Sequence of chain 1.B:
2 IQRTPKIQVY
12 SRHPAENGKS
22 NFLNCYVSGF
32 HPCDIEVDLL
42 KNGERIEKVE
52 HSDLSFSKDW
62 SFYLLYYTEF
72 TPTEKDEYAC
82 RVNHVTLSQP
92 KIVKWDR

Binding-site contacts:
Ligand atom N2 contacts residue TYR11 of chain 1.B at 3.4 Å.
Ligand atom S1 contacts residue TYR11 of chain 1.B at 4.4 Å.
Ligand atom C16 contacts residue TYR11 of chain 1.B at 3.4 Å (hydrophobic).
Ligand atom C6 contacts residue GLN9 of chain 1.B at 3.8 Å.
Ligand atom C15 contacts residue GLN9 of chain 1.B at 3.9 Å.
Ligand atom C7 contacts residue TYR11 of chain 1.B at 3.8 Å (hydrophobic).
Ligand atom C4 contacts residue TYR11 of chain 1.B at 4.0 Å (hydrophobic).
Ligand atom C5 contacts residue TYR11 of chain 1.B at 4.2 Å (hydrophobic).
Ligand atom C15 contacts residue TYR11 of chain 1.B at 3.7 Å (hydrophobic).
Ligand atom C2 contacts residue TYR11 of chain 1.B at 3.6 Å (hydrophobic).
Ligand atom C6 contacts residue TYR11 of chain 1.B at 4.1 Å (hydrophobic).
Ligand atom C3 contacts residue TYR11 of chain 1.B at 3.7 Å (hydrophobic).
Ligand atom C7 contacts residue GLN9 of chain 1.B at 3.4 Å.
Ligand atom C15 contacts residue VAL10 of chain 1.B at 4.2 Å (hydrophobic).

This protein binds this small molecule.
Small molecule (SMILES): Cc1ccc2c(c1)sc(-c1ccc(N(C)C)cc1)[n+]2C